A protein and the small-molecule ligand that binds it are described below.
Small molecule (SMILES): CCC(CC)O[C@@H]1C=C(C(=O)O)C[C@H](N)[C@H]1NC(C)=O

Sequence of chain 4.A:
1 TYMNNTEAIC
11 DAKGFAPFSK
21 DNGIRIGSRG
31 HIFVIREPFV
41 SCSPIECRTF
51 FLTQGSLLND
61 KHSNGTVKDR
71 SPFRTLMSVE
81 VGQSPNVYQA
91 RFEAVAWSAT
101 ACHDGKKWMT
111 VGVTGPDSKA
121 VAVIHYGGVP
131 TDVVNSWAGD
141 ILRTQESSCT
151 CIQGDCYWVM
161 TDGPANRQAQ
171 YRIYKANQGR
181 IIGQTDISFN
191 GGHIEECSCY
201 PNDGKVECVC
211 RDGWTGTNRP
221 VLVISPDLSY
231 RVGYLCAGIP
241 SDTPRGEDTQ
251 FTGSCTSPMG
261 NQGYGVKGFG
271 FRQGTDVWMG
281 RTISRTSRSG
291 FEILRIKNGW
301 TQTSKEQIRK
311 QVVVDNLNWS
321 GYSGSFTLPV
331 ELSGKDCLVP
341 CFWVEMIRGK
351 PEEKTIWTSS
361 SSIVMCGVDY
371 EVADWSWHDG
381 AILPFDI

Binding-site contacts:
Ligand atom C4 contacts residue TYR322 of chain 4.A at 3.9 Å (hydrophobic).
Ligand atom C11 contacts residue ILE141 of chain 4.A at 3.9 Å (hydrophobic).
Ligand atom C1 contacts residue TYR264 of chain 4.A at 4.0 Å (hydrophobic).
Ligand atom O1A contacts residue ARG288 of chain 4.A at 3.2 Å (salt-bridge).
Ligand atom O1A contacts residue TYR264 of chain 4.A at 2.9 Å (h-bond).
Ligand atom C10 contacts residue ARG70 of chain 4.A at 3.9 Å.
Ligand atom C91 contacts residue ARG211 of chain 4.A at 3.5 Å.
Ligand atom C3 contacts residue TYR322 of chain 4.A at 3.5 Å (hydrophobic).
Ligand atom C11 contacts residue ARG143 of chain 4.A at 4.1 Å.
Ligand atom C82 contacts residue ARG143 of chain 4.A at 3.7 Å.
Ligand atom O1B contacts residue TYR322 of chain 4.A at 3.8 Å.
Ligand atom O1A contacts residue TYR322 of chain 4.A at 3.6 Å.
Ligand atom C6 contacts residue TYR322 of chain 4.A at 3.9 Å (hydrophobic).
Ligand atom C3 contacts residue ARG36 of chain 4.A at 3.9 Å.
Ligand atom C1 contacts residue ARG288 of chain 4.A at 3.9 Å.
Ligand atom C81 contacts residue ARG143 of chain 4.A at 3.7 Å.
Ligand atom C1 contacts residue TYR322 of chain 4.A at 3.3 Å (hydrophobic).
Ligand atom C6 contacts residue GLU196 of chain 4.A at 4.0 Å.
Ligand atom C3 contacts residue GLU37 of chain 4.A at 3.9 Å.
Ligand atom C9 contacts residue ARG143 of chain 4.A at 4.0 Å.
Ligand atom C81 contacts residue ALA165 of chain 4.A at 4.0 Å (hydrophobic).
Ligand atom C7 contacts residue ARG211 of chain 4.A at 3.9 Å.
Ligand atom O1B contacts residue ARG288 of chain 4.A at 3.4 Å (salt-bridge).
Ligand atom C11 contacts residue SER98 of chain 4.A at 4.2 Å.
Ligand atom C91 contacts residue GLU195 of chain 4.A at 4.2 Å.
Ligand atom C9 contacts residue GLU195 of chain 4.A at 3.1 Å.
Ligand atom C4 contacts residue GLU37 of chain 4.A at 3.8 Å.
Ligand atom C2 contacts residue TYR322 of chain 4.A at 3.0 Å (hydrophobic).
Ligand atom O10 contacts residue ARG70 of chain 4.A at 2.9 Å (salt-bridge).
Ligand atom O1A contacts residue ARG211 of chain 4.A at 3.6 Å (salt-bridge).
Ligand atom C7 contacts residue GLU196 of chain 4.A at 4.2 Å.
Ligand atom C11 contacts residue ARG70 of chain 4.A at 3.8 Å.
Ligand atom O10 contacts residue ASP69 of chain 4.A at 4.2 Å.
Ligand atom C7 contacts residue TYR322 of chain 4.A at 3.3 Å (hydrophobic).
Ligand atom C11 contacts residue TRP97 of chain 4.A at 3.7 Å (hydrophobic).
Ligand atom C8 contacts residue GLU195 of chain 4.A at 4.0 Å.
Ligand atom C82 contacts residue ILE141 of chain 4.A at 3.9 Å (hydrophobic).
Ligand atom C8 contacts residue ARG143 of chain 4.A at 3.8 Å.
Ligand atom N4 contacts residue GLU37 of chain 4.A at 3.3 Å (salt-bridge).
Ligand atom O1B contacts residue ARG36 of chain 4.A at 3.5 Å (salt-bridge).